A protein and the small-molecule ligand that binds it are described below.
Small molecule (SMILES): CC(=O)N[C@@H]1[C@@H](O)[C@H](O)[C@@H](CO)O[C@H]1O

Binding-site contacts:
Ligand atom C7 contacts residue ASN156 of chain 15.B at 3.5 Å.
Ligand atom O7 contacts residue ASN156 of chain 15.B at 3.7 Å.
Ligand atom N2 contacts residue ASN156 of chain 15.B at 2.9 Å (h-bond).
Ligand atom C4 contacts residue ASN156 of chain 15.B at 4.2 Å.
Ligand atom C8 contacts residue PHE168 of chain 15.B at 4.4 Å (hydrophobic).
Ligand atom O5 contacts residue ASN156 of chain 15.B at 2.3 Å (h-bond).
Ligand atom C3 contacts residue ASN156 of chain 15.B at 3.8 Å.
Ligand atom C1 contacts residue ASN156 of chain 15.B at 1.4 Å.
Ligand atom C2 contacts residue ASN156 of chain 15.B at 2.4 Å.
Ligand atom C5 contacts residue ASN156 of chain 15.B at 3.6 Å.

Sequence of chain 15.B:
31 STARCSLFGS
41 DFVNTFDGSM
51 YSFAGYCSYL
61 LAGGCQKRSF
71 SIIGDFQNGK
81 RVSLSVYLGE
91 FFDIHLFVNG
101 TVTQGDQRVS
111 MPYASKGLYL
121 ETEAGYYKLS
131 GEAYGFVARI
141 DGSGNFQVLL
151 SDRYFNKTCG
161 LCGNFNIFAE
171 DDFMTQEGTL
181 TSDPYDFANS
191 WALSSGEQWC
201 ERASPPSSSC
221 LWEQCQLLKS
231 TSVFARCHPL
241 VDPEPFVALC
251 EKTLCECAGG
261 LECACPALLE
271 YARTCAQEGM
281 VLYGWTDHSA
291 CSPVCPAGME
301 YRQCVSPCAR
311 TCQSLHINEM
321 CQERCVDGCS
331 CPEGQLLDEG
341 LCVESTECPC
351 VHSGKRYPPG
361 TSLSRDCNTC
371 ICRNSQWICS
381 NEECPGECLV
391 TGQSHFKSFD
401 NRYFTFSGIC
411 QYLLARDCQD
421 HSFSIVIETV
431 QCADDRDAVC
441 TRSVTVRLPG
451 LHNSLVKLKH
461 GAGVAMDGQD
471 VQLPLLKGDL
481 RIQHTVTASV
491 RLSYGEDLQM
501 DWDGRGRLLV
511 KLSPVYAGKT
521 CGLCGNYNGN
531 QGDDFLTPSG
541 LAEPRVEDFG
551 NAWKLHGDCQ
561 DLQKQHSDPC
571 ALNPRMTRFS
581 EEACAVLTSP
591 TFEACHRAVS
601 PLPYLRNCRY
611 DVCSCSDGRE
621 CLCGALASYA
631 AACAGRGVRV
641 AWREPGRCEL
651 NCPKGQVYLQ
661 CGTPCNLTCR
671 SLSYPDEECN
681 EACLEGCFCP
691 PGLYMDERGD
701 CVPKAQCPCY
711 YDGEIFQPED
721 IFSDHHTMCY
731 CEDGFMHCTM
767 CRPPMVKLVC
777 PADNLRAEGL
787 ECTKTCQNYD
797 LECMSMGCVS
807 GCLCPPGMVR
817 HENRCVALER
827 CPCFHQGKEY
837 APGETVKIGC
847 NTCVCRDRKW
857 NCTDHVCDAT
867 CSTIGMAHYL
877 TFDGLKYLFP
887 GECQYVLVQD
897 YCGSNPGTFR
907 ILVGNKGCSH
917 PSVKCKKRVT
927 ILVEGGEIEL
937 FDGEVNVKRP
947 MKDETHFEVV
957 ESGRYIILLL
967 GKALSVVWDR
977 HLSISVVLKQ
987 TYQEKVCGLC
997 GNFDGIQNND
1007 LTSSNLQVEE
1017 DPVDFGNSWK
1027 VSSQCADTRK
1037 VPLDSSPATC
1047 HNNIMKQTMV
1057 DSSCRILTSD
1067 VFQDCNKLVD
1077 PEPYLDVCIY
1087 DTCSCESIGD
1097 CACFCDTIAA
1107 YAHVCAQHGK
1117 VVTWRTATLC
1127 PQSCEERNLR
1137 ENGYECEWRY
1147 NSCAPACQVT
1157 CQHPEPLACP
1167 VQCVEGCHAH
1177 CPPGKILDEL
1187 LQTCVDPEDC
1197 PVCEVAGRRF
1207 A